Sequence of chain 1.GB:
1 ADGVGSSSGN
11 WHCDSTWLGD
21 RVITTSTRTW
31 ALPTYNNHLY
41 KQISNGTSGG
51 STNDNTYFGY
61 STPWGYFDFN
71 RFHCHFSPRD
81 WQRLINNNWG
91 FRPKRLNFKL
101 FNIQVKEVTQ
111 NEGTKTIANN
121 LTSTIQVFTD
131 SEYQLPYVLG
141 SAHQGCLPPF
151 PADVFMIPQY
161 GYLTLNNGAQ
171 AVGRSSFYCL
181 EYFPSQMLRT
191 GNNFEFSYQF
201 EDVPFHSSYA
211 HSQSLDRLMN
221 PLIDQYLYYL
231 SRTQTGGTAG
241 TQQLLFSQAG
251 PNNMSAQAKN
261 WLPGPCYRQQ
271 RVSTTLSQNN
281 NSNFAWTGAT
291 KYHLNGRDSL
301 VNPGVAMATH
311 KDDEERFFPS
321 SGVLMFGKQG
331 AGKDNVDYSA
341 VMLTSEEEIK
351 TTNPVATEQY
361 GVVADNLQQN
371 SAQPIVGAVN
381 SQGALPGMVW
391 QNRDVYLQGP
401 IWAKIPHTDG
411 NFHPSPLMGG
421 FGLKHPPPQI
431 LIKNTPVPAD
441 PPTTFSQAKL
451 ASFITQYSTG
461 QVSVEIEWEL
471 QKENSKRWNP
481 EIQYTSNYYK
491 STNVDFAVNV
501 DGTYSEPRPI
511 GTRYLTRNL

Sequence of chain 1.FB:
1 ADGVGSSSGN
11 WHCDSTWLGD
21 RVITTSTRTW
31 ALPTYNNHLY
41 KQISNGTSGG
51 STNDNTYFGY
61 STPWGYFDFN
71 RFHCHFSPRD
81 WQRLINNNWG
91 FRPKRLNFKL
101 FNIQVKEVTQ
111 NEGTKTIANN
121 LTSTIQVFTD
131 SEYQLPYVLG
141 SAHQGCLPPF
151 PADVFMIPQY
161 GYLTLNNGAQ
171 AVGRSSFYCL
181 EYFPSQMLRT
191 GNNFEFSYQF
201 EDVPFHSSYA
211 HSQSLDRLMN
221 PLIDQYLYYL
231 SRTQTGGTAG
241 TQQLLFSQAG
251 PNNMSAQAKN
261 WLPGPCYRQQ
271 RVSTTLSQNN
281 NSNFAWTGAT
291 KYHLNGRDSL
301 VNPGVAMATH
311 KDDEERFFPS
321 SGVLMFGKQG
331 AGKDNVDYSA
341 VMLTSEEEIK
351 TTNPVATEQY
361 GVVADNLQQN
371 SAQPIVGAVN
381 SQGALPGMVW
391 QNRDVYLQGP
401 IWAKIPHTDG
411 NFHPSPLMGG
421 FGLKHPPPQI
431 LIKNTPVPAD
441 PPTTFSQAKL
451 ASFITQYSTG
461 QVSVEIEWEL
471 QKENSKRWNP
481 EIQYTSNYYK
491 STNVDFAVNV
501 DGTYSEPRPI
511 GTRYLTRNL

Binding-site contacts:
Ligand atom P contacts residue DC1 of chain 1.SF at 1.6 Å.
Ligand atom OP1 contacts residue ASN411 of chain 1.GB at 3.6 Å.
Ligand atom C2 contacts residue GLY422 of chain 1.FB at 3.5 Å.
Ligand atom N7 contacts residue PRO204 of chain 1.FB at 4.0 Å.
Ligand atom N3 contacts residue PRO414 of chain 1.FB at 3.9 Å.
Ligand atom C2 contacts residue ILE405 of chain 1.FB at 4.1 Å (hydrophobic).
Ligand atom C4' contacts residue DC1 of chain 1.SF at 4.1 Å.
Ligand atom N6 contacts residue GLY420 of chain 1.FB at 4.2 Å.
Ligand atom N6 contacts residue PRO414 of chain 1.FB at 3.7 Å.
Ligand atom C6 contacts residue PRO414 of chain 1.FB at 3.5 Å (hydrophobic).
Ligand atom O4' contacts residue DC1 of chain 1.SF at 3.3 Å.
Ligand atom N1 contacts residue VAL203 of chain 1.FB at 4.0 Å.
Ligand atom C5 contacts residue PRO414 of chain 1.FB at 4.1 Å (hydrophobic).
Ligand atom O5' contacts residue ASP409 of chain 1.GB at 3.6 Å.
Ligand atom C5' contacts residue HIS413 of chain 1.FB at 3.7 Å.
Ligand atom N6 contacts residue PRO416 of chain 1.FB at 3.9 Å.
Ligand atom C2 contacts residue PRO414 of chain 1.FB at 4.1 Å (hydrophobic).
Ligand atom C3' contacts residue HIS413 of chain 1.FB at 3.6 Å.
Ligand atom O5' contacts residue DC1 of chain 1.SF at 2.5 Å (h-bond).
Ligand atom C1' contacts residue DC1 of chain 1.SF at 3.8 Å.
Ligand atom C6 contacts residue SER415 of chain 1.FB at 4.0 Å.
Ligand atom C5' contacts residue ASP409 of chain 1.GB at 4.0 Å.
Ligand atom N1 contacts residue PRO414 of chain 1.FB at 3.5 Å (h-bond).
Ligand atom N7 contacts residue HIS413 of chain 1.FB at 4.0 Å.
Ligand atom N6 contacts residue PHE421 of chain 1.FB at 4.1 Å.
Ligand atom C4 contacts residue PRO204 of chain 1.FB at 4.0 Å (hydrophobic).
Ligand atom O3' contacts residue HIS413 of chain 1.FB at 4.1 Å.
Ligand atom N6 contacts residue SER415 of chain 1.FB at 3.4 Å.
Ligand atom C5' contacts residue DC1 of chain 1.SF at 3.9 Å.
Ligand atom C5 contacts residue PRO204 of chain 1.FB at 3.9 Å (hydrophobic).
Ligand atom OP1 contacts residue DC1 of chain 1.SF at 2.5 Å (h-bond).
Ligand atom N6 contacts residue GLY422 of chain 1.FB at 3.1 Å (h-bond).
Ligand atom C8 contacts residue PRO204 of chain 1.FB at 4.1 Å (hydrophobic).
Ligand atom C6 contacts residue GLY422 of chain 1.FB at 3.8 Å.
Ligand atom OP2 contacts residue DC1 of chain 1.SF at 2.5 Å (h-bond).
Ligand atom C8 contacts residue HIS413 of chain 1.FB at 3.6 Å.
Ligand atom N9 contacts residue PRO204 of chain 1.FB at 4.2 Å.
Ligand atom N1 contacts residue GLY422 of chain 1.FB at 3.0 Å (h-bond).
Ligand atom C2' contacts residue PRO414 of chain 1.FB at 3.5 Å (hydrophobic).
Ligand atom N7 contacts residue SER415 of chain 1.FB at 3.8 Å.

A protein and the small-molecule ligand that binds it are described below.
Small molecule (SMILES): Nc1ncnc2c1ncn2[C@H]1C[C@H](O)[C@@H](COP(=O)(O)O)O1